Binding-site contacts:
Ligand atom C4 contacts residue ASN194 of chain 2.D at 4.3 Å.
Ligand atom C8 contacts residue ASN204 of chain 2.D at 3.2 Å.
Ligand atom C5 contacts residue ASN194 of chain 2.D at 3.7 Å.
Ligand atom C8 contacts residue ASN194 of chain 2.D at 4.1 Å.
Ligand atom O5 contacts residue THR196 of chain 2.D at 4.4 Å.
Ligand atom C2 contacts residue ASN194 of chain 2.D at 2.5 Å.
Ligand atom C1 contacts residue THR196 of chain 2.D at 4.0 Å.
Ligand atom C7 contacts residue ASN204 of chain 2.D at 4.0 Å.
Ligand atom O7 contacts residue ASN194 of chain 2.D at 3.8 Å.
Ligand atom C1 contacts residue ASN194 of chain 2.D at 1.4 Å.
Ligand atom O5 contacts residue ASN194 of chain 2.D at 2.4 Å (h-bond).
Ligand atom C3 contacts residue ASN194 of chain 2.D at 3.8 Å.
Ligand atom C7 contacts residue ASN194 of chain 2.D at 3.5 Å.
Ligand atom O7 contacts residue ASN204 of chain 2.D at 4.1 Å.
Ligand atom N2 contacts residue ASN194 of chain 2.D at 2.7 Å (h-bond).
Ligand atom C5 contacts residue THR196 of chain 2.D at 4.4 Å.

This small molecule binds to this protein.
Small molecule (SMILES): CC(=O)N[C@@H]1[C@@H](O)[C@H](O)[C@@H](CO)O[C@H]1O

Sequence of chain 2.D:
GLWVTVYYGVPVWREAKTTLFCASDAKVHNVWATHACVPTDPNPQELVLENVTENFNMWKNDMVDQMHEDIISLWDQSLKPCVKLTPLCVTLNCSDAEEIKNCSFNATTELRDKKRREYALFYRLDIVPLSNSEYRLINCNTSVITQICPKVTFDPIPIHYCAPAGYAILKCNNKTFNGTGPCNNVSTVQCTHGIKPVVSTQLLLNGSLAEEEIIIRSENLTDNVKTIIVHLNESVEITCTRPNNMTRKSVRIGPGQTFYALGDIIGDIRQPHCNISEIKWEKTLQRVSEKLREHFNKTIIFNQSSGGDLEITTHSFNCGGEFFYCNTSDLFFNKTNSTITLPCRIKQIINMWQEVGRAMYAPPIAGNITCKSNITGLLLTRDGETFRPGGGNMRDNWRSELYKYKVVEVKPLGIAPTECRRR